A small-molecule ligand and the protein it binds are described below.
Small molecule (SMILES): Nc1ncnc2c1ncn2[C@@H]1O[C@H](CO[P](=O)(O)O[P](=O)(O)NP(=O)(O)O)[C@@H](O)[C@H]1O

Binding-site contacts:
Ligand atom O3A contacts residue SER44 of chain 1.B at 3.5 Å (h-bond).
Ligand atom O3' contacts residue ASN118 of chain 1.B at 3.0 Å (h-bond).
Ligand atom PB contacts residue SER44 of chain 1.B at 3.6 Å.
Ligand atom O5' contacts residue VAL46 of chain 1.B at 3.4 Å.
Ligand atom O1A contacts residue ASP179 of chain 1.B at 3.4 Å.
Ligand atom O2A contacts residue LYS62 of chain 1.B at 2.8 Å (salt-bridge).
Ligand atom C2' contacts residue LEU167 of chain 1.B at 3.7 Å (hydrophobic).
Ligand atom N6 contacts residue ALA60 of chain 1.B at 3.7 Å.
Ligand atom N6 contacts residue LEU115 of chain 1.B at 3.6 Å.
Ligand atom N6 contacts residue LEU96 of chain 1.B at 3.5 Å.
Ligand atom O3A contacts residue LYS62 of chain 1.B at 3.4 Å.
Ligand atom O1G contacts residue ASN165 of chain 1.B at 2.9 Å (h-bond).
Ligand atom C3' contacts residue LEU167 of chain 1.B at 3.9 Å (hydrophobic).
Ligand atom O2B contacts residue SER44 of chain 1.B at 2.7 Å (h-bond).
Ligand atom PG contacts residue ASP179 of chain 1.B at 3.6 Å.
Ligand atom O3G contacts residue ASP179 of chain 1.B at 3.7 Å.
Ligand atom C6 contacts residue ALA60 of chain 1.B at 3.5 Å (hydrophobic).
Ligand atom O2' contacts residue ASN118 of chain 1.B at 3.7 Å.
Ligand atom N9 contacts residue VAL46 of chain 1.B at 3.7 Å.
Ligand atom C6 contacts residue GLU113 of chain 1.B at 3.8 Å.
Ligand atom O1G contacts residue ASP179 of chain 1.B at 2.7 Å (salt-bridge).
Ligand atom O1A contacts residue ASN165 of chain 1.B at 3.8 Å.
Ligand atom C2 contacts residue LEU115 of chain 1.B at 3.2 Å (hydrophobic).
Ligand atom N3 contacts residue THR38 of chain 1.B at 3.6 Å.
Ligand atom N3 contacts residue LEU167 of chain 1.B at 3.7 Å.
Ligand atom O2A contacts residue ASP179 of chain 1.B at 3.6 Å.
Ligand atom C1' contacts residue THR38 of chain 1.B at 3.6 Å.
Ligand atom O3' contacts residue ASP164 of chain 1.B at 3.2 Å (salt-bridge).
Ligand atom N1 contacts residue LEU115 of chain 1.B at 3.2 Å (h-bond).
Ligand atom O1B contacts residue SER44 of chain 1.B at 3.5 Å (h-bond).
Ligand atom N1 contacts residue GLU113 of chain 1.B at 3.6 Å.
Ligand atom C8 contacts residue VAL46 of chain 1.B at 3.9 Å (hydrophobic).
Ligand atom C4 contacts residue LEU167 of chain 1.B at 3.8 Å (hydrophobic).
Ligand atom N1 contacts residue ALA60 of chain 1.B at 3.5 Å.
Ligand atom N3B contacts residue ASP179 of chain 1.B at 3.0 Å (salt-bridge).
Ligand atom N6 contacts residue PHE112 of chain 1.B at 3.6 Å.
Ligand atom N6 contacts residue GLU113 of chain 1.B at 3.0 Å (salt-bridge).
Ligand atom PA contacts residue LYS62 of chain 1.B at 3.7 Å.
Ligand atom O4' contacts residue VAL46 of chain 1.B at 3.5 Å.
Ligand atom O2' contacts residue THR38 of chain 1.B at 3.9 Å.

Sequence of chain 1.B:
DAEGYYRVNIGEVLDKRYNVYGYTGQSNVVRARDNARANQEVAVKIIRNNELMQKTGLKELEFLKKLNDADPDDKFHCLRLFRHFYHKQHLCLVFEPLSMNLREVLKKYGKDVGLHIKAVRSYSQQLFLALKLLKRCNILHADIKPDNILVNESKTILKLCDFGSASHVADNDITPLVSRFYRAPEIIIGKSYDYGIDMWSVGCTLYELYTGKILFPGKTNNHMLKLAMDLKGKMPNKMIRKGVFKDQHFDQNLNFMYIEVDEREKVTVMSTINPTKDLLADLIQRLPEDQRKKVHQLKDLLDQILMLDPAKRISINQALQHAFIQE